Binding-site contacts:
Ligand atom C01 contacts residue TRP51 of chain 1.B at 3.7 Å (hydrophobic).
Ligand atom C06 contacts residue PRO105 of chain 1.B at 3.8 Å (hydrophobic).
Ligand atom C09 contacts residue MET112 of chain 1.B at 3.9 Å (hydrophobic).
Ligand atom C08 contacts residue LEU113 of chain 1.B at 3.4 Å (hydrophobic).
Ligand atom C09 contacts residue SER109 of chain 1.B at 3.5 Å.
Ligand atom C02 contacts residue SO41 of chain 1.J at 3.3 Å.
Ligand atom N04 contacts residue SER52 of chain 1.B at 3.8 Å.
Ligand atom C05 contacts residue LEU113 of chain 1.B at 3.8 Å (hydrophobic).
Ligand atom C01 contacts residue ASN41 of chain 1.B at 3.6 Å.
Ligand atom CL1 contacts residue PRO105 of chain 1.B at 3.8 Å.
Ligand atom C07 contacts residue LEU113 of chain 1.B at 3.9 Å (hydrophobic).
Ligand atom C05 contacts residue SO41 of chain 1.J at 3.4 Å.
Ligand atom CL1 contacts residue LEU54 of chain 1.B at 4.0 Å.
Ligand atom O14 contacts residue PRO105 of chain 1.B at 3.7 Å.
Ligand atom O14 contacts residue LEU113 of chain 1.B at 4.1 Å.
Ligand atom C03 contacts residue SER52 of chain 1.B at 3.5 Å.
Ligand atom C03 contacts residue LEU113 of chain 1.B at 3.7 Å (hydrophobic).
Ligand atom C15 contacts residue ASN41 of chain 1.B at 3.8 Å.
Ligand atom C12 contacts residue PRO105 of chain 1.B at 3.6 Å (hydrophobic).
Ligand atom C15 contacts residue VAL103 of chain 1.B at 3.9 Å (hydrophobic).
Ligand atom C10 contacts residue MET112 of chain 1.B at 3.6 Å (hydrophobic).
Ligand atom C09 contacts residue MET108 of chain 1.B at 3.5 Å (hydrophobic).
Ligand atom C15 contacts residue SO41 of chain 1.J at 3.2 Å.
Ligand atom C01 contacts residue SO41 of chain 1.J at 3.2 Å.
Ligand atom O14 contacts residue LEU104 of chain 1.B at 3.7 Å.
Ligand atom C09 contacts residue LEU113 of chain 1.B at 4.0 Å (hydrophobic).
Ligand atom C11 contacts residue MET108 of chain 1.B at 4.0 Å (hydrophobic).
Ligand atom C06 contacts residue LEU113 of chain 1.B at 4.2 Å (hydrophobic).
Ligand atom C08 contacts residue LEU104 of chain 1.B at 4.0 Å (hydrophobic).
Ligand atom C01 contacts residue TRP102 of chain 1.B at 3.9 Å (hydrophobic).
Ligand atom C08 contacts residue MET108 of chain 1.B at 4.2 Å (hydrophobic).
Ligand atom C06 contacts residue SO41 of chain 1.J at 3.5 Å.
Ligand atom O14 contacts residue SO41 of chain 1.J at 3.7 Å.
Ligand atom C10 contacts residue LEU54 of chain 1.B at 3.9 Å (hydrophobic).
Ligand atom C03 contacts residue TRP102 of chain 1.B at 3.8 Å (hydrophobic).
Ligand atom C07 contacts residue PRO105 of chain 1.B at 3.7 Å (hydrophobic).
Ligand atom C08 contacts residue PRO105 of chain 1.B at 4.0 Å (hydrophobic).
Ligand atom C10 contacts residue MET108 of chain 1.B at 3.5 Å (hydrophobic).
Ligand atom N04 contacts residue SO41 of chain 1.J at 2.7 Å (h-bond).
Ligand atom C11 contacts residue LEU54 of chain 1.B at 3.8 Å (hydrophobic).

This protein binds this small molecule.
Small molecule (SMILES): CC1(C)CO[C@H](c2ccccc2Cl)CN1

Sequence of chain 1.B:
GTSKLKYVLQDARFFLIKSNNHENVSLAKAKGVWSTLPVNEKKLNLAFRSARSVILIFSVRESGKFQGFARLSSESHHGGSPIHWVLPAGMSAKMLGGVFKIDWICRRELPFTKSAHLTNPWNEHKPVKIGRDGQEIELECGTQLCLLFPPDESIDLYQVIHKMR